Binding-site contacts:
Ligand atom C4 contacts residue GLU475 of chain 2.A at 4.3 Å.
Ligand atom C7 contacts residue LYS323 of chain 2.A at 3.6 Å.
Ligand atom N2 contacts residue ASN488 of chain 2.A at 2.8 Å (h-bond).
Ligand atom C7 contacts residue GLU475 of chain 2.A at 4.1 Å.
Ligand atom C7 contacts residue ASN488 of chain 2.A at 3.8 Å.
Ligand atom C4 contacts residue ASN488 of chain 2.A at 4.2 Å.
Ligand atom O7 contacts residue GLU475 of chain 2.A at 3.1 Å.
Ligand atom O7 contacts residue LYS323 of chain 2.A at 3.2 Å (salt-bridge).
Ligand atom O4 contacts residue GLN476 of chain 2.A at 4.2 Å.
Ligand atom O7 contacts residue VAL477 of chain 2.A at 4.0 Å.
Ligand atom C1 contacts residue GLU475 of chain 2.A at 4.2 Å.
Ligand atom C5 contacts residue ASN488 of chain 2.A at 3.6 Å.
Ligand atom C3 contacts residue ASN488 of chain 2.A at 3.7 Å.
Ligand atom O3 contacts residue GLN476 of chain 2.A at 2.7 Å (h-bond).
Ligand atom O7 contacts residue ASN471 of chain 2.A at 4.4 Å.
Ligand atom C2 contacts residue GLU475 of chain 2.A at 3.7 Å.
Ligand atom C8 contacts residue GLY487 of chain 2.A at 3.2 Å.
Ligand atom N2 contacts residue GLN476 of chain 2.A at 4.2 Å.
Ligand atom C5 contacts residue ASN512 of chain 2.A at 3.9 Å.
Ligand atom C2 contacts residue ASN488 of chain 2.A at 2.4 Å.
Ligand atom O6 contacts residue GLU475 of chain 2.A at 4.5 Å.
Ligand atom C8 contacts residue VAL486 of chain 2.A at 4.2 Å (hydrophobic).
Ligand atom C8 contacts residue LEU485 of chain 2.A at 4.1 Å (hydrophobic).
Ligand atom C1 contacts residue ASN512 of chain 2.A at 4.0 Å.
Ligand atom C3 contacts residue GLU475 of chain 2.A at 4.1 Å.
Ligand atom C3 contacts residue GLN476 of chain 2.A at 4.0 Å.
Ligand atom O5 contacts residue ASN488 of chain 2.A at 2.4 Å (h-bond).
Ligand atom C4 contacts residue GLN476 of chain 2.A at 4.4 Å.
Ligand atom C7 contacts residue GLN476 of chain 2.A at 3.8 Å.
Ligand atom O5 contacts residue ASN512 of chain 2.A at 4.1 Å.
Ligand atom C8 contacts residue LYS323 of chain 2.A at 3.6 Å.
Ligand atom O7 contacts residue GLN476 of chain 2.A at 3.4 Å (h-bond).
Ligand atom O3 contacts residue GLU475 of chain 2.A at 3.3 Å.
Ligand atom C7 contacts residue GLY487 of chain 2.A at 4.1 Å.
Ligand atom C1 contacts residue ASN488 of chain 2.A at 1.4 Å.
Ligand atom N2 contacts residue GLY487 of chain 2.A at 4.0 Å.
Ligand atom C8 contacts residue ASN488 of chain 2.A at 3.7 Å.
Ligand atom O5 contacts residue GLU475 of chain 2.A at 4.0 Å.

The small molecule below binds the protein below.
Small molecule (SMILES): CC(=O)N[C@@H]1[C@@H](O)[C@H](O)[C@@H](CO)O[C@H]1O

Sequence of chain 2.A:
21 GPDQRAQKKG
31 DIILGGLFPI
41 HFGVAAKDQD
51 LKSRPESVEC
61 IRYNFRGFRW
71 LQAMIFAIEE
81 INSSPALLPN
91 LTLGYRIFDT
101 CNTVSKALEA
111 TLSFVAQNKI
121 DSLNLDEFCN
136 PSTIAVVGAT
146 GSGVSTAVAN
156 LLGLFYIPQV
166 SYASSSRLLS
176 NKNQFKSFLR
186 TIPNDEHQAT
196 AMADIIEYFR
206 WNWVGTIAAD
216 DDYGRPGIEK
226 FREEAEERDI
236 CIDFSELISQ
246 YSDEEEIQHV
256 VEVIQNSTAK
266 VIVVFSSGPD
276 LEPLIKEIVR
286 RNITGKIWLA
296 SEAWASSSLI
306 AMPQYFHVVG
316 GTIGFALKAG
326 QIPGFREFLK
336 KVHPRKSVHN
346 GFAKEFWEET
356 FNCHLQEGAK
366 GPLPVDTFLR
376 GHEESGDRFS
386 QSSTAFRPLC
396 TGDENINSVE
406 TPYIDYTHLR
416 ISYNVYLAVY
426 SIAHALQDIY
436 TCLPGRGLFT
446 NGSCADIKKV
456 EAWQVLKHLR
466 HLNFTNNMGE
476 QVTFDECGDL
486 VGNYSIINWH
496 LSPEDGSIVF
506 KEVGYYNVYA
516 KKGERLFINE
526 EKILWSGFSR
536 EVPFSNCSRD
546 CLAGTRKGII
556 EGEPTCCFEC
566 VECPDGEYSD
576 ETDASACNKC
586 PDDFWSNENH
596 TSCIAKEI